This small molecule binds to this protein.
Small molecule (SMILES): CC(=O)N[C@@H]1[C@@H](O)[C@H](O)[C@@H](CO)O[C@H]1O

Sequence of chain 25.B:
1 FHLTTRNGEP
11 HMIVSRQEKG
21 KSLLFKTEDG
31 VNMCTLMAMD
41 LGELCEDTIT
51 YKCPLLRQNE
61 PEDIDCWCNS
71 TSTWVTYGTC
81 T

Binding-site contacts:
Ligand atom C7 contacts residue ASN69 of chain 25.B at 3.8 Å.
Ligand atom N2 contacts residue VAL31 of chain 25.B at 4.0 Å.
Ligand atom O5 contacts residue ASN69 of chain 25.B at 2.8 Å (h-bond).
Ligand atom O5 contacts residue MET33 of chain 25.B at 4.2 Å.
Ligand atom N2 contacts residue ASN69 of chain 25.B at 4.3 Å.
Ligand atom O3 contacts residue NAG1 of chain 25.R at 2.6 Å (h-bond).
Ligand atom C5 contacts residue NAG1 of chain 25.R at 4.3 Å.
Ligand atom C5 contacts residue ASN69 of chain 25.B at 3.7 Å.
Ligand atom O6 contacts residue NAG1 of chain 25.R at 3.0 Å.
Ligand atom C6 contacts residue ASN69 of chain 25.B at 4.4 Å.
Ligand atom C4 contacts residue NAG1 of chain 25.R at 3.2 Å.
Ligand atom C8 contacts residue ARG57 of chain 25.B at 4.2 Å.
Ligand atom O1 contacts residue VAL31 of chain 25.B at 3.4 Å (h-bond).
Ligand atom C1 contacts residue ASN69 of chain 25.B at 2.7 Å.
Ligand atom C3 contacts residue NAG1 of chain 25.R at 3.7 Å.
Ligand atom C6 contacts residue LEU24 of chain 25.B at 4.5 Å (hydrophobic).
Ligand atom C8 contacts residue SER70 of chain 25.B at 3.7 Å.
Ligand atom O4 contacts residue NAG1 of chain 25.R at 3.0 Å.
Ligand atom O1 contacts residue ASN69 of chain 25.B at 2.1 Å (h-bond).
Ligand atom C2 contacts residue VAL31 of chain 25.B at 4.0 Å (hydrophobic).
Ligand atom O1 contacts residue SER70 of chain 25.B at 4.2 Å.
Ligand atom O4 contacts residue VAL31 of chain 25.B at 3.3 Å.
Ligand atom O3 contacts residue VAL31 of chain 25.B at 3.6 Å.
Ligand atom C1 contacts residue VAL31 of chain 25.B at 4.3 Å (hydrophobic).
Ligand atom C2 contacts residue ASN69 of chain 25.B at 4.2 Å.
Ligand atom C7 contacts residue SER70 of chain 25.B at 4.4 Å.
Ligand atom O7 contacts residue ASN69 of chain 25.B at 3.8 Å.
Ligand atom C6 contacts residue MET33 of chain 25.B at 3.5 Å (hydrophobic).
Ligand atom O1 contacts residue MET33 of chain 25.B at 3.9 Å.
Ligand atom C3 contacts residue VAL31 of chain 25.B at 3.0 Å (hydrophobic).
Ligand atom C6 contacts residue NAG1 of chain 25.R at 4.3 Å.
Ligand atom C8 contacts residue ASN69 of chain 25.B at 3.4 Å.
Ligand atom C4 contacts residue VAL31 of chain 25.B at 3.8 Å (hydrophobic).
Ligand atom C5 contacts residue MET33 of chain 25.B at 3.7 Å (hydrophobic).
Ligand atom C5 contacts residue VAL31 of chain 25.B at 4.2 Å (hydrophobic).